Binding-site contacts:
Ligand atom C8 contacts residue GLU123 of chain 1.B at 3.4 Å.
Ligand atom C3 contacts residue ASN126 of chain 1.B at 3.7 Å.
Ligand atom C2 contacts residue ASN126 of chain 1.B at 2.3 Å.
Ligand atom C8 contacts residue LYS122 of chain 1.B at 4.4 Å.
Ligand atom C1 contacts residue ASN126 of chain 1.B at 1.4 Å.
Ligand atom O5 contacts residue ASN126 of chain 1.B at 2.3 Å (h-bond).
Ligand atom C8 contacts residue ASN126 of chain 1.B at 4.2 Å.
Ligand atom O7 contacts residue ASN126 of chain 1.B at 4.1 Å.
Ligand atom C4 contacts residue ASN126 of chain 1.B at 4.2 Å.
Ligand atom O7 contacts residue TYR127 of chain 1.B at 4.3 Å.
Ligand atom N2 contacts residue ASN126 of chain 1.B at 2.8 Å (h-bond).
Ligand atom C7 contacts residue ASN126 of chain 1.B at 3.7 Å.
Ligand atom C5 contacts residue ASN126 of chain 1.B at 3.6 Å.

A small-molecule ligand and the protein it binds are described below.
Small molecule (SMILES): CC(=O)N[C@@H]1[C@@H](O)[C@H](O)[C@@H](CO)O[C@H]1O

Sequence of chain 1.B:
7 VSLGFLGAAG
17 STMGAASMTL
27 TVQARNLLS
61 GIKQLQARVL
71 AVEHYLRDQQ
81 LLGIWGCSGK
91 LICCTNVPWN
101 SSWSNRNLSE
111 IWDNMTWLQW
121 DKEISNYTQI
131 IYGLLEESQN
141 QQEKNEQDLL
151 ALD